Binding-site contacts:
Ligand atom C8 contacts residue GLN124 of chain 3.A at 4.0 Å.
Ligand atom C2 contacts residue ASN125 of chain 3.A at 2.5 Å.
Ligand atom O6 contacts residue ASN125 of chain 3.A at 4.2 Å.
Ligand atom C1 contacts residue ARG247 of chain 3.A at 4.3 Å.
Ligand atom O7 contacts residue ASN114 of chain 3.A at 4.5 Å.
Ligand atom O5 contacts residue ASN125 of chain 3.A at 2.3 Å (h-bond).
Ligand atom C7 contacts residue ASN125 of chain 3.A at 3.1 Å.
Ligand atom C1 contacts residue ASN125 of chain 3.A at 1.4 Å.
Ligand atom C8 contacts residue ASN125 of chain 3.A at 4.3 Å.
Ligand atom C5 contacts residue ARG247 of chain 3.A at 4.3 Å.
Ligand atom C3 contacts residue ASN125 of chain 3.A at 3.8 Å.
Ligand atom C5 contacts residue ASN125 of chain 3.A at 3.6 Å.
Ligand atom O5 contacts residue ARG247 of chain 3.A at 4.2 Å.
Ligand atom O7 contacts residue ASN125 of chain 3.A at 2.9 Å (h-bond).
Ligand atom N2 contacts residue GLN124 of chain 3.A at 4.3 Å.
Ligand atom N2 contacts residue ASN125 of chain 3.A at 2.9 Å (h-bond).
Ligand atom C4 contacts residue ASN125 of chain 3.A at 4.2 Å.

This small molecule binds to this protein.
Small molecule (SMILES): CC(=O)N[C@H]1[C@H](O[C@H]2[C@H](O)[C@@H](NC(C)=O)CO[C@@H]2CO)O[C@H](CO)[C@@H](O)[C@@H]1O

Sequence of chain 3.A:
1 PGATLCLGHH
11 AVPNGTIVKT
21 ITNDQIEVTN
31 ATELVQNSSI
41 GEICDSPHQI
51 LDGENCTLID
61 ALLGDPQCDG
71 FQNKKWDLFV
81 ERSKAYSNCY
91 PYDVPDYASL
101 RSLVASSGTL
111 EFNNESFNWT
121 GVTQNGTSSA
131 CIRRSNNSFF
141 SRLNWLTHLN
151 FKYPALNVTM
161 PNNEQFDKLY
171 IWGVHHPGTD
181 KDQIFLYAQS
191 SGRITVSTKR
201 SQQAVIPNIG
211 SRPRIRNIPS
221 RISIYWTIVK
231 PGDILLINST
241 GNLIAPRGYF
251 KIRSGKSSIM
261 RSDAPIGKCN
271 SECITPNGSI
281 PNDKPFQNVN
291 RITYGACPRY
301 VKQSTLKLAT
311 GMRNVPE